Binding-site contacts:
Ligand atom C5 contacts residue ASN452 of chain 1.A at 3.6 Å.
Ligand atom N2 contacts residue ASN452 of chain 1.A at 3.0 Å (h-bond).
Ligand atom C5 contacts residue THR454 of chain 1.A at 4.1 Å.
Ligand atom C2 contacts residue ASN452 of chain 1.A at 2.4 Å.
Ligand atom C1 contacts residue VAL455 of chain 1.A at 4.1 Å (hydrophobic).
Ligand atom O5 contacts residue ASN452 of chain 1.A at 2.3 Å (h-bond).
Ligand atom C3 contacts residue ASN452 of chain 1.A at 3.7 Å.
Ligand atom C5 contacts residue VAL455 of chain 1.A at 4.2 Å (hydrophobic).
Ligand atom C1 contacts residue THR454 of chain 1.A at 3.8 Å.
Ligand atom O5 contacts residue VAL455 of chain 1.A at 3.4 Å.
Ligand atom C6 contacts residue VAL455 of chain 1.A at 4.0 Å (hydrophobic).
Ligand atom O6 contacts residue VAL455 of chain 1.A at 4.0 Å.
Ligand atom C7 contacts residue ASN452 of chain 1.A at 3.4 Å.
Ligand atom C4 contacts residue ASN452 of chain 1.A at 4.1 Å.
Ligand atom C1 contacts residue ASN452 of chain 1.A at 1.4 Å.
Ligand atom O5 contacts residue THR454 of chain 1.A at 4.0 Å.
Ligand atom O7 contacts residue ASN452 of chain 1.A at 3.5 Å (h-bond).

A protein and the small-molecule ligand that binds it are described below.
Small molecule (SMILES): CC(=O)N[C@@H]1[C@@H](O)[C@H](O)[C@@H](CO)O[C@H]1O

Sequence of chain 1.A:
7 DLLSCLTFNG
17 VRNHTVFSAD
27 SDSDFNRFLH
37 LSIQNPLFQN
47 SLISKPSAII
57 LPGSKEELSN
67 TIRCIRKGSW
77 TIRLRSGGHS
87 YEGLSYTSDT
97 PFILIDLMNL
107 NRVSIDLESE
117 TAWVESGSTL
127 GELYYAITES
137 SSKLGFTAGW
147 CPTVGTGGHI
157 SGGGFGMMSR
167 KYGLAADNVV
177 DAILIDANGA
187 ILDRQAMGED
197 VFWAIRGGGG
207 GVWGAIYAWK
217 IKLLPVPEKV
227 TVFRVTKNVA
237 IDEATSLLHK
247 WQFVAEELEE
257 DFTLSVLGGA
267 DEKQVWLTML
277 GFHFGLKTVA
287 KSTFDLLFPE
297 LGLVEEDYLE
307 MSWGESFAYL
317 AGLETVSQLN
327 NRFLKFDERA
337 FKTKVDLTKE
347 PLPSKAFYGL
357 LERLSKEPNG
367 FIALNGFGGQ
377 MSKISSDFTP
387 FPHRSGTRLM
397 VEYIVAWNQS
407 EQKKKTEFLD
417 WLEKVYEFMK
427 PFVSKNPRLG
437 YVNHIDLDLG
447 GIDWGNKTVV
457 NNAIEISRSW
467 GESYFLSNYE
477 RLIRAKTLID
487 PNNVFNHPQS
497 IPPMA